Sequence of chain 1.C:
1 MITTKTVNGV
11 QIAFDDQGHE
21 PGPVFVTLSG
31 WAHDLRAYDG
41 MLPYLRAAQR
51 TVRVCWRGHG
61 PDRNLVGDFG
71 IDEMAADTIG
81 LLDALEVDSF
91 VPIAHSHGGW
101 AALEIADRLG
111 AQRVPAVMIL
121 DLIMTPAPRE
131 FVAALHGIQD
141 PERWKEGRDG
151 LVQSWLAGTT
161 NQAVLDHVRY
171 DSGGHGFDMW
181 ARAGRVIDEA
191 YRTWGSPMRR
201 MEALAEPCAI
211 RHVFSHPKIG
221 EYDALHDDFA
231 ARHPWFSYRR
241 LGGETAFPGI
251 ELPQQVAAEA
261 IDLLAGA

This small molecule binds to this protein.
Small molecule (SMILES): CCCCCCCc1nc2ccccc2c(O)c1O

Binding-site contacts:
Ligand atom C01 contacts residue LEU151 of chain 1.C at 3.9 Å (hydrophobic).
Ligand atom C02 contacts residue ILE138 of chain 1.C at 3.8 Å (hydrophobic).
Ligand atom C06 contacts residue ILE187 of chain 1.C at 3.8 Å (hydrophobic).
Ligand atom C11 contacts residue SER96 of chain 1.C at 3.6 Å.
Ligand atom C12 contacts residue HIS95 of chain 1.C at 3.8 Å.
Ligand atom C02 contacts residue LEU151 of chain 1.C at 3.7 Å (hydrophobic).
Ligand atom C05 contacts residue TRP155 of chain 1.C at 3.6 Å (hydrophobic).
Ligand atom C03 contacts residue TRP180 of chain 1.C at 3.7 Å (hydrophobic).
Ligand atom C10 contacts residue HIS97 of chain 1.C at 3.7 Å.
Ligand atom C12 contacts residue HIS33 of chain 1.C at 3.4 Å.
Ligand atom C02 contacts residue ILE187 of chain 1.C at 3.3 Å (hydrophobic).
Ligand atom C15 contacts residue TRP31 of chain 1.C at 3.6 Å (hydrophobic).
Ligand atom C06 contacts residue TRP155 of chain 1.C at 3.3 Å (hydrophobic).
Ligand atom O19 contacts residue TRP155 of chain 1.C at 3.6 Å.
Ligand atom C04 contacts residue TRP31 of chain 1.C at 3.8 Å (hydrophobic).
Ligand atom N08 contacts residue TRP155 of chain 1.C at 3.6 Å.
Ligand atom C07 contacts residue HIS97 of chain 1.C at 3.3 Å.
Ligand atom C09 contacts residue TRP155 of chain 1.C at 3.8 Å (hydrophobic).
Ligand atom C10 contacts residue TRP155 of chain 1.C at 3.4 Å (hydrophobic).
Ligand atom C02 contacts residue LEU135 of chain 1.C at 3.7 Å (hydrophobic).
Ligand atom C06 contacts residue HIS97 of chain 1.C at 3.8 Å.
Ligand atom C13 contacts residue TRP155 of chain 1.C at 3.5 Å (hydrophobic).
Ligand atom C09 contacts residue SER96 of chain 1.C at 3.6 Å.
Ligand atom C03 contacts residue ILE187 of chain 1.C at 3.5 Å (hydrophobic).
Ligand atom O18 contacts residue SER96 of chain 1.C at 2.3 Å (h-bond).
Ligand atom C11 contacts residue HIS95 of chain 1.C at 3.4 Å.
Ligand atom C07 contacts residue SER96 of chain 1.C at 3.7 Å.
Ligand atom C01 contacts residue ILE187 of chain 1.C at 3.4 Å (hydrophobic).
Ligand atom C12 contacts residue GLY30 of chain 1.C at 3.6 Å.
Ligand atom C13 contacts residue TRP31 of chain 1.C at 3.3 Å (hydrophobic).
Ligand atom C04 contacts residue TRP180 of chain 1.C at 3.8 Å (hydrophobic).
Ligand atom C15 contacts residue HIS33 of chain 1.C at 3.8 Å.
Ligand atom C10 contacts residue SER96 of chain 1.C at 2.9 Å.
Ligand atom C07 contacts residue TRP155 of chain 1.C at 3.1 Å (hydrophobic).
Ligand atom C14 contacts residue TRP155 of chain 1.C at 3.8 Å (hydrophobic).
Ligand atom C12 contacts residue TRP31 of chain 1.C at 3.4 Å (hydrophobic).
Ligand atom C03 contacts residue ALA183 of chain 1.C at 3.5 Å (hydrophobic).
Ligand atom O19 contacts residue HIS97 of chain 1.C at 3.3 Å (h-bond).
Ligand atom O19 contacts residue PHE131 of chain 1.C at 3.6 Å.
Ligand atom C14 contacts residue HIS33 of chain 1.C at 3.5 Å.